The protein below binds the small molecule below.
Small molecule (SMILES): CC(=O)N[C@@H]1[C@@H](O)[C@H](O[C@@H]2O[C@H](CO)[C@@H](O[C@@H]3O[C@H](CO)[C@@H](O)[C@H](O)[C@H]3NC(C)=O)[C@H](O)[C@H]2NC(C)=O)[C@@H](CO)O[C@H]1O

Binding-site contacts:
Ligand atom C8 contacts residue ALA107 of chain 1.A at 4.0 Å (hydrophobic).
Ligand atom C1 contacts residue ALA107 of chain 1.A at 3.8 Å (hydrophobic).
Ligand atom C3 contacts residue ALA107 of chain 1.A at 3.9 Å (hydrophobic).
Ligand atom C4 contacts residue TRP62 of chain 1.A at 4.0 Å (hydrophobic).
Ligand atom O7 contacts residue ILE58 of chain 1.A at 3.7 Å.
Ligand atom C8 contacts residue LEU75 of chain 1.A at 4.0 Å (hydrophobic).
Ligand atom O6 contacts residue ASP101 of chain 1.A at 2.5 Å (salt-bridge).
Ligand atom O7 contacts residue ASN103 of chain 1.A at 4.0 Å.
Ligand atom C5 contacts residue TRP62 of chain 1.A at 3.9 Å (hydrophobic).
Ligand atom O7 contacts residue TRP62 of chain 1.A at 3.9 Å.
Ligand atom C7 contacts residue ASN59 of chain 1.A at 4.0 Å.
Ligand atom C7 contacts residue GLN57 of chain 1.A at 4.1 Å.
Ligand atom C7 contacts residue TRP63 of chain 1.A at 4.0 Å (hydrophobic).
Ligand atom C6 contacts residue TRP63 of chain 1.A at 3.6 Å (hydrophobic).
Ligand atom C2 contacts residue ALA107 of chain 1.A at 3.8 Å (hydrophobic).
Ligand atom C1 contacts residue TRP62 of chain 1.A at 4.0 Å (hydrophobic).
Ligand atom C8 contacts residue GLN57 of chain 1.A at 3.8 Å.
Ligand atom O6 contacts residue TRP63 of chain 1.A at 3.2 Å.
Ligand atom C2 contacts residue ASP101 of chain 1.A at 3.8 Å.
Ligand atom N2 contacts residue ASP101 of chain 1.A at 3.3 Å (salt-bridge).
Ligand atom C5 contacts residue ASP101 of chain 1.A at 3.6 Å.
Ligand atom C8 contacts residue TRP62 of chain 1.A at 4.0 Å (hydrophobic).
Ligand atom C4 contacts residue ASP101 of chain 1.A at 3.8 Å.
Ligand atom O5 contacts residue ASN59 of chain 1.A at 3.4 Å (h-bond).
Ligand atom O4 contacts residue ASP101 of chain 1.A at 3.4 Å (salt-bridge).
Ligand atom O3 contacts residue TRP63 of chain 1.A at 3.2 Å (h-bond).
Ligand atom C6 contacts residue TRP62 of chain 1.A at 4.0 Å (hydrophobic).
Ligand atom N2 contacts residue ALA107 of chain 1.A at 2.9 Å (h-bond).
Ligand atom C8 contacts residue TRP108 of chain 1.A at 3.2 Å (hydrophobic).
Ligand atom C6 contacts residue ASP101 of chain 1.A at 3.1 Å.
Ligand atom O7 contacts residue TRP63 of chain 1.A at 3.2 Å.
Ligand atom C1 contacts residue ASN59 of chain 1.A at 3.9 Å.
Ligand atom O1 contacts residue ASN59 of chain 1.A at 3.3 Å (h-bond).
Ligand atom C6 contacts residue ASN103 of chain 1.A at 3.6 Å.
Ligand atom O6 contacts residue TRP62 of chain 1.A at 2.9 Å (h-bond).
Ligand atom C1 contacts residue ASP101 of chain 1.A at 3.5 Å.
Ligand atom C7 contacts residue ALA107 of chain 1.A at 4.0 Å (hydrophobic).
Ligand atom C3 contacts residue ASP101 of chain 1.A at 3.8 Å.
Ligand atom O7 contacts residue GLN57 of chain 1.A at 4.1 Å.
Ligand atom O7 contacts residue ASN59 of chain 1.A at 2.9 Å (h-bond).

Sequence of chain 1.A:
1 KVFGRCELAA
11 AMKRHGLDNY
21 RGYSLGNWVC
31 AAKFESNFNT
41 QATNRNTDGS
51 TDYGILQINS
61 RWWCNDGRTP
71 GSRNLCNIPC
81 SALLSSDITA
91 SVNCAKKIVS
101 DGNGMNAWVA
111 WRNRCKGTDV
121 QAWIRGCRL